Sequence of chain 1.C:
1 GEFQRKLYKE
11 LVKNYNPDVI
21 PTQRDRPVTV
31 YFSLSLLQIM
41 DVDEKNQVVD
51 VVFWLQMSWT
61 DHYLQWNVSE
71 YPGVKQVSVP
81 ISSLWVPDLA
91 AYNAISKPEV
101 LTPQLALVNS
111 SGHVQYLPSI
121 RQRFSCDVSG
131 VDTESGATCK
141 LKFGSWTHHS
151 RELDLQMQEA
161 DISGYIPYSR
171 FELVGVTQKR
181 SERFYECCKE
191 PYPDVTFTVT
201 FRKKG

This protein binds this small molecule.
Small molecule (SMILES): CC(=O)N[C@@H]1[C@@H](O)[C@H](O)[C@@H](CO)O[C@H]1O

Binding-site contacts:
Ligand atom C8 contacts residue SER110 of chain 1.C at 3.2 Å.
Ligand atom C1 contacts residue HIS113 of chain 1.C at 4.2 Å.
Ligand atom C6 contacts residue NAG1 of chain 1.Q at 4.5 Å.
Ligand atom C2 contacts residue SER111 of chain 1.C at 4.2 Å.
Ligand atom C7 contacts residue ASN109 of chain 1.C at 4.5 Å.
Ligand atom C7 contacts residue SER110 of chain 1.C at 4.2 Å.
Ligand atom O5 contacts residue HIS113 of chain 1.C at 3.6 Å.
Ligand atom C1 contacts residue SER111 of chain 1.C at 3.2 Å.
Ligand atom O7 contacts residue SER110 of chain 1.C at 4.3 Å.
Ligand atom C1 contacts residue ASN109 of chain 1.C at 3.0 Å.
Ligand atom C5 contacts residue HIS113 of chain 1.C at 3.9 Å.
Ligand atom C4 contacts residue NAG1 of chain 1.Q at 3.5 Å.
Ligand atom O3 contacts residue NAG1 of chain 1.Q at 3.2 Å (h-bond).
Ligand atom C2 contacts residue ASN109 of chain 1.C at 4.0 Å.
Ligand atom C7 contacts residue SER111 of chain 1.C at 4.3 Å.
Ligand atom C6 contacts residue ASN109 of chain 1.C at 3.9 Å.
Ligand atom C5 contacts residue NAG1 of chain 1.Q at 4.4 Å.
Ligand atom C8 contacts residue SER111 of chain 1.C at 3.5 Å.
Ligand atom O4 contacts residue NAG1 of chain 1.Q at 2.5 Å (h-bond).
Ligand atom C3 contacts residue NAG1 of chain 1.Q at 3.8 Å.
Ligand atom O5 contacts residue SER111 of chain 1.C at 4.1 Å.
Ligand atom O5 contacts residue ASN109 of chain 1.C at 2.4 Å (h-bond).
Ligand atom O7 contacts residue ASN109 of chain 1.C at 4.3 Å.
Ligand atom N2 contacts residue SER111 of chain 1.C at 4.2 Å.
Ligand atom O6 contacts residue HIS113 of chain 1.C at 4.0 Å.
Ligand atom O6 contacts residue NAG1 of chain 1.Q at 3.4 Å (h-bond).
Ligand atom C6 contacts residue HIS113 of chain 1.C at 3.4 Å.
Ligand atom C5 contacts residue ASN109 of chain 1.C at 3.6 Å.